Binding-site contacts:
Ligand atom C3 contacts residue ASN15 of chain 1.B at 3.6 Å.
Ligand atom C5 contacts residue ASN15 of chain 1.B at 3.6 Å.
Ligand atom O7 contacts residue ASN15 of chain 1.B at 3.6 Å.
Ligand atom C1 contacts residue ASN15 of chain 1.B at 1.4 Å.
Ligand atom C7 contacts residue ASN15 of chain 1.B at 3.3 Å.
Ligand atom C8 contacts residue ASN15 of chain 1.B at 3.2 Å.
Ligand atom N2 contacts residue ASN15 of chain 1.B at 2.8 Å (h-bond).
Ligand atom O5 contacts residue ASN15 of chain 1.B at 2.4 Å (h-bond).
Ligand atom C8 contacts residue THR17 of chain 1.B at 4.2 Å.
Ligand atom C2 contacts residue ASN15 of chain 1.B at 2.3 Å.
Ligand atom C4 contacts residue ASN15 of chain 1.B at 4.1 Å.

This small molecule binds to this protein.
Small molecule (SMILES): CC(=O)N[C@@H]1[C@@H](O)[C@H](O)[C@@H](CO)O[C@H]1O

Sequence of chain 1.B:
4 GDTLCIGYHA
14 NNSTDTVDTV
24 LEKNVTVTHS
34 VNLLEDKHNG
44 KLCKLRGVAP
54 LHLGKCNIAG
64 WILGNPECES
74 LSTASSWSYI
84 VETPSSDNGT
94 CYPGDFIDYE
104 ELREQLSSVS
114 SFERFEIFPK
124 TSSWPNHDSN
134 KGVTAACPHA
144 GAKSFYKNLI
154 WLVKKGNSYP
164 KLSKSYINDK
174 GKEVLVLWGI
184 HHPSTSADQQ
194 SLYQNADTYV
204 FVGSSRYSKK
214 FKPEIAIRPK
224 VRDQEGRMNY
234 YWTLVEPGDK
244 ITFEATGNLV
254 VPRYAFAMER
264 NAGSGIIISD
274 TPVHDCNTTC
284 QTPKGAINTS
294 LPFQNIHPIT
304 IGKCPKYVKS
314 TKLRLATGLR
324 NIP